Sequence of chain 1.B:
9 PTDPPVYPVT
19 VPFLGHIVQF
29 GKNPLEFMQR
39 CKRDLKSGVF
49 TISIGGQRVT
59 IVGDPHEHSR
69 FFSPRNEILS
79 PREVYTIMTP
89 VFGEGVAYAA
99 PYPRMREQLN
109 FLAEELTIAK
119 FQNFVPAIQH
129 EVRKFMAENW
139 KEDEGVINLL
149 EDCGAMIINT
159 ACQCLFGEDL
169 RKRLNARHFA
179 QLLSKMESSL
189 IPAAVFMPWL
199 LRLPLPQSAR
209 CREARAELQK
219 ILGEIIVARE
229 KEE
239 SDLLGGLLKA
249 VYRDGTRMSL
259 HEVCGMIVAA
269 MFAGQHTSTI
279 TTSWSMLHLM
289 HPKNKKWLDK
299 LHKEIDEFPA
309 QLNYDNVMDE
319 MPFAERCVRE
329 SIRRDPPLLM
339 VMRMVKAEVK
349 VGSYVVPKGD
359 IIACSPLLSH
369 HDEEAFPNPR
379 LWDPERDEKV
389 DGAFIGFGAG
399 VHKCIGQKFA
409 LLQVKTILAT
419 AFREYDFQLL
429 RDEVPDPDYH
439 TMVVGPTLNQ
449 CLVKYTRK

Binding-site contacts:
Ligand atom C15 contacts residue TYR96 of chain 1.B at 3.2 Å (hydrophobic).
Ligand atom C25 contacts residue PHE194 of chain 1.B at 3.5 Å (hydrophobic).
Ligand atom C19 contacts residue MET440 of chain 1.B at 3.6 Å (hydrophobic).
Ligand atom C16 contacts residue TYR83 of chain 1.B at 3.9 Å (hydrophobic).
Ligand atom C22 contacts residue MET440 of chain 1.B at 3.2 Å (hydrophobic).
Ligand atom C33 contacts residue ALA191 of chain 1.B at 3.9 Å (hydrophobic).
Ligand atom C4 contacts residue LEU336 of chain 1.B at 3.9 Å (hydrophobic).
Ligand atom C10 contacts residue PHE90 of chain 1.B at 3.8 Å (hydrophobic).
Ligand atom C6 contacts residue ALA271 of chain 1.B at 3.2 Å (hydrophobic).
Ligand atom C2 contacts residue LEU336 of chain 1.B at 3.8 Å (hydrophobic).
Ligand atom C24 contacts residue PRO190 of chain 1.B at 3.0 Å (hydrophobic).
Ligand atom C30 contacts residue PHE28 of chain 1.B at 3.5 Å (hydrophobic).
Ligand atom C28 contacts residue PHE194 of chain 1.B at 3.9 Å (hydrophobic).
Ligand atom C5 contacts residue HEM1 of chain 1.G at 3.1 Å.
Ligand atom C25 contacts residue PRO190 of chain 1.B at 3.4 Å (hydrophobic).
Ligand atom O1 contacts residue ALA271 of chain 1.B at 3.7 Å.
Ligand atom C12 contacts residue ALA271 of chain 1.B at 3.9 Å (hydrophobic).
Ligand atom C16 contacts residue MET86 of chain 1.B at 3.9 Å (hydrophobic).
Ligand atom C6 contacts residue LEU336 of chain 1.B at 3.9 Å (hydrophobic).
Ligand atom C12 contacts residue PHE90 of chain 1.B at 3.7 Å (hydrophobic).
Ligand atom C21 contacts residue MET440 of chain 1.B at 3.8 Å (hydrophobic).
Ligand atom N2 contacts residue HEM1 of chain 1.G at 2.1 Å.
Ligand atom CL1 contacts residue ILE25 of chain 1.B at 3.6 Å.
Ligand atom O2 contacts residue MET440 of chain 1.B at 3.4 Å.
Ligand atom O2 contacts residue VAL441 of chain 1.B at 3.3 Å.
Ligand atom C33 contacts residue PHE194 of chain 1.B at 3.7 Å (hydrophobic).
Ligand atom F1 contacts residue MET440 of chain 1.B at 3.9 Å.
Ligand atom C11 contacts residue PHE90 of chain 1.B at 3.4 Å (hydrophobic).
Ligand atom C3 contacts residue LEU336 of chain 1.B at 3.7 Å (hydrophobic).
Ligand atom C17 contacts residue MET440 of chain 1.B at 3.7 Å (hydrophobic).
Ligand atom C14 contacts residue TYR96 of chain 1.B at 3.0 Å (hydrophobic).
Ligand atom C8 contacts residue MET86 of chain 1.B at 3.4 Å (hydrophobic).
Ligand atom C4 contacts residue HEM1 of chain 1.G at 2.9 Å.
Ligand atom C18 contacts residue MET440 of chain 1.B at 3.7 Å (hydrophobic).
Ligand atom C32 contacts residue ALA191 of chain 1.B at 3.9 Å (hydrophobic).
Ligand atom C5 contacts residue ALA271 of chain 1.B at 3.2 Å (hydrophobic).
Ligand atom N3 contacts residue TYR96 of chain 1.B at 2.9 Å (h-bond).
Ligand atom C23 contacts residue MET440 of chain 1.B at 3.4 Å (hydrophobic).
Ligand atom C29 contacts residue PHE28 of chain 1.B at 3.8 Å (hydrophobic).
Ligand atom O1 contacts residue PHE270 of chain 1.B at 3.8 Å.

This protein binds this small molecule.
Small molecule (SMILES): O=C(N[C@H](Cc1c[nH]c2ccccc12)C(=O)Nc1ccncc1)c1ccc(N2CCN(c3ccc(Cl)cc3)CC2)cc1F